This protein binds this small molecule.
Small molecule (SMILES): CC(=O)N[C@H]1[C@H](O[C@H]2[C@H](O)[C@@H](NC(C)=O)CO[C@@H]2CO)O[C@H](CO)[C@@H](O[C@@H]2O[C@H](CO[C@H]3O[C@H](CO)[C@@H](O)[C@H](O)[C@@H]3O)[C@@H](O)[C@H](O[C@H]3O[C@H](CO)[C@@H](O)[C@H](O)[C@@H]3O)[C@@H]2O)[C@@H]1O

Sequence of chain 1.Q:
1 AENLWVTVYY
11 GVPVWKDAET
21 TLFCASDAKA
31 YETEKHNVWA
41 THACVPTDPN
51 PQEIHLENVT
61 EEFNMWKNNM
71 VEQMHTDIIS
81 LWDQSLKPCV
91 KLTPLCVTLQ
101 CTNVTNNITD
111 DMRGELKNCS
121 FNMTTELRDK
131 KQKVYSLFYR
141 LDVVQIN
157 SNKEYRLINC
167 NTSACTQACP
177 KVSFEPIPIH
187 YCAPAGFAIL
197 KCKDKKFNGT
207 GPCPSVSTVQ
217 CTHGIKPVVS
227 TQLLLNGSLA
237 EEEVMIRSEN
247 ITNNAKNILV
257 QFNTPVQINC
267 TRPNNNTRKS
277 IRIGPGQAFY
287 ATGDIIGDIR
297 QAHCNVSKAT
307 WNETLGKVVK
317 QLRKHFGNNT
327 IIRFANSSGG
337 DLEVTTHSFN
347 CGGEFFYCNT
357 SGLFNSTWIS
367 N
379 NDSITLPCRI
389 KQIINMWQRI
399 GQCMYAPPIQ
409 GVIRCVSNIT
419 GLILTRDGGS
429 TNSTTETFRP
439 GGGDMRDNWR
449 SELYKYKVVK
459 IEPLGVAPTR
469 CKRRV

Sequence of chain 1.T:
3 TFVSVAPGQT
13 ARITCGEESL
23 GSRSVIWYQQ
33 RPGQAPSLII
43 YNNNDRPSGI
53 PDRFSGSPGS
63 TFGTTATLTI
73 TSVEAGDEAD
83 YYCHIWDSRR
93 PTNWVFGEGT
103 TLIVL

Binding-site contacts:
Ligand atom N2 contacts residue LEU137 of chain 1.Q at 4.4 Å.
Ligand atom C7 contacts residue ASN118 of chain 1.Q at 3.5 Å.
Ligand atom N2 contacts residue ASN118 of chain 1.Q at 2.9 Å (h-bond).
Ligand atom C2 contacts residue ASN118 of chain 1.Q at 2.4 Å.
Ligand atom O7 contacts residue VAL104 of chain 1.Q at 4.0 Å.
Ligand atom C5 contacts residue TYR135 of chain 1.Q at 4.4 Å (hydrophobic).
Ligand atom C7 contacts residue ASP290 of chain 1.Q at 4.3 Å.
Ligand atom C1 contacts residue TYR135 of chain 1.Q at 4.2 Å (hydrophobic).
Ligand atom C7 contacts residue VAL104 of chain 1.Q at 4.2 Å (hydrophobic).
Ligand atom C3 contacts residue TYR135 of chain 1.Q at 4.2 Å (hydrophobic).
Ligand atom C8 contacts residue ASP290 of chain 1.Q at 3.4 Å.
Ligand atom C7 contacts residue THR105 of chain 1.Q at 3.9 Å.
Ligand atom O5 contacts residue ASN118 of chain 1.Q at 2.3 Å (h-bond).
Ligand atom C7 contacts residue LEU137 of chain 1.Q at 4.4 Å (hydrophobic).
Ligand atom C8 contacts residue LEU137 of chain 1.Q at 3.9 Å (hydrophobic).
Ligand atom C4 contacts residue ASN118 of chain 1.Q at 4.2 Å.
Ligand atom C5 contacts residue ASN118 of chain 1.Q at 3.6 Å.
Ligand atom O7 contacts residue THR105 of chain 1.Q at 2.7 Å (h-bond).
Ligand atom C1 contacts residue ASN118 of chain 1.Q at 1.4 Å.
Ligand atom C3 contacts residue ASN118 of chain 1.Q at 3.8 Å.
Ligand atom C8 contacts residue VAL104 of chain 1.Q at 3.9 Å (hydrophobic).
Ligand atom O2 contacts residue GLU19 of chain 1.T at 3.9 Å.
Ligand atom C7 contacts residue TYR135 of chain 1.Q at 3.8 Å (hydrophobic).
Ligand atom O7 contacts residue TYR135 of chain 1.Q at 3.3 Å.
Ligand atom O7 contacts residue ASN118 of chain 1.Q at 3.7 Å.
Ligand atom C8 contacts residue TYR135 of chain 1.Q at 3.8 Å (hydrophobic).